Sequence of chain 41.B:
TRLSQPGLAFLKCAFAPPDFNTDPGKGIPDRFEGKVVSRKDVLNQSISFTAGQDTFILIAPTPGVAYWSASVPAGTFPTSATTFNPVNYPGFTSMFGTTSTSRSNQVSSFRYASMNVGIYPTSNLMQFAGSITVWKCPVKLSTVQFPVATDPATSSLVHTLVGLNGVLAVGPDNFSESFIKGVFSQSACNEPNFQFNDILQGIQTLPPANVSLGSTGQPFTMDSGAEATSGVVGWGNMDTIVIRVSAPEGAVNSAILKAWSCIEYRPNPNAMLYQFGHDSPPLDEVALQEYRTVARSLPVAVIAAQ

The protein below binds the small molecule below.
Small molecule (SMILES): CC(C)[C@H](NC(=O)[C@H](CCCN=C(N)N)NC(=O)[C@@H](N)CCC(=O)O)C(=O)N[C@H](C=O)CCCCN

Binding-site contacts:
Ligand atom CG2 contacts residue PHE76 of chain 41.B at 3.8 Å (hydrophobic).